Binding-site contacts:
Ligand atom F21 contacts residue SER105 of chain 1.D at 2.8 Å.
Ligand atom F27 contacts residue TYR260 of chain 1.C at 3.3 Å.
Ligand atom C26 contacts residue TYR157 of chain 1.D at 3.5 Å (hydrophobic).
Ligand atom N7 contacts residue NAP1 of chain 1.K at 3.1 Å.
Ligand atom F29 contacts residue VAL155 of chain 1.D at 3.3 Å.
Ligand atom F29 contacts residue TYR157 of chain 1.D at 3.6 Å.
Ligand atom F21 contacts residue LEU106 of chain 1.D at 3.6 Å.
Ligand atom F27 contacts residue VAL155 of chain 1.D at 3.8 Å.
Ligand atom N7 contacts residue TYR163 of chain 1.D at 2.9 Å (h-bond).
Ligand atom C2 contacts residue NAP1 of chain 1.K at 3.7 Å.
Ligand atom C19 contacts residue LEU151 of chain 1.D at 3.6 Å (hydrophobic).
Ligand atom C5 contacts residue ALA203 of chain 1.D at 3.6 Å (hydrophobic).
Ligand atom C18 contacts residue LEU106 of chain 1.D at 3.9 Å (hydrophobic).
Ligand atom N12 contacts residue SER150 of chain 1.D at 2.5 Å (h-bond).
Ligand atom C15 contacts residue SER150 of chain 1.D at 3.8 Å.
Ligand atom C26 contacts residue VAL155 of chain 1.D at 3.7 Å (hydrophobic).
Ligand atom C23 contacts residue TYR157 of chain 1.D at 3.4 Å (hydrophobic).
Ligand atom C4 contacts residue NAP1 of chain 1.K at 3.6 Å.
Ligand atom N12 contacts residue NAP1 of chain 1.K at 3.3 Å.
Ligand atom C14 contacts residue THR104 of chain 1.D at 3.5 Å.
Ligand atom F28 contacts residue TYR260 of chain 1.C at 3.8 Å.
Ligand atom C4 contacts residue TYR163 of chain 1.D at 3.9 Å (hydrophobic).
Ligand atom N12 contacts residue TYR163 of chain 1.D at 3.7 Å.
Ligand atom C24 contacts residue TYR157 of chain 1.D at 3.9 Å (hydrophobic).
Ligand atom C10 contacts residue SER150 of chain 1.D at 3.5 Å.
Ligand atom F27 contacts residue TYR157 of chain 1.D at 3.0 Å.
Ligand atom C5 contacts residue NAP1 of chain 1.K at 3.4 Å.
Ligand atom F21 contacts residue THR104 of chain 1.D at 3.3 Å.
Ligand atom O25 contacts residue TYR157 of chain 1.D at 3.4 Å.
Ligand atom F28 contacts residue LEU151 of chain 1.D at 3.2 Å.
Ligand atom C18 contacts residue THR104 of chain 1.D at 3.5 Å.
Ligand atom C20 contacts residue ALA152 of chain 1.D at 3.9 Å (hydrophobic).
Ligand atom N7 contacts residue SER150 of chain 1.D at 3.5 Å (h-bond).
Ligand atom C14 contacts residue VAL160 of chain 1.D at 3.7 Å (hydrophobic).
Ligand atom O25 contacts residue TYR260 of chain 1.C at 3.6 Å.
Ligand atom F29 contacts residue LEU151 of chain 1.D at 3.8 Å.
Ligand atom C24 contacts residue LEU151 of chain 1.D at 3.8 Å (hydrophobic).
Ligand atom C22 contacts residue LEU151 of chain 1.D at 3.2 Å (hydrophobic).
Ligand atom F29 contacts residue ALA152 of chain 1.D at 3.9 Å.
Ligand atom F28 contacts residue VAL155 of chain 1.D at 3.2 Å.

Sequence of chain 1.D:
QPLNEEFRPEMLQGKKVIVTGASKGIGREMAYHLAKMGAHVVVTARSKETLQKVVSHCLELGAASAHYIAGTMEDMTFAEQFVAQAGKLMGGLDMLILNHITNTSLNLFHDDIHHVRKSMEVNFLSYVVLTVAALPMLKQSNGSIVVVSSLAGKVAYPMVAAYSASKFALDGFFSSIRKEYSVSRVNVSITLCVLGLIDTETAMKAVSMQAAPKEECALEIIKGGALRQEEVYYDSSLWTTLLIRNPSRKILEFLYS

The small molecule below binds the protein below.
Small molecule (SMILES): CC(C)n1c(-c2ccc(OC(F)(F)F)cc2)nnc1C1(c2ccc(F)cc2)CC1

Sequence of chain 1.C:
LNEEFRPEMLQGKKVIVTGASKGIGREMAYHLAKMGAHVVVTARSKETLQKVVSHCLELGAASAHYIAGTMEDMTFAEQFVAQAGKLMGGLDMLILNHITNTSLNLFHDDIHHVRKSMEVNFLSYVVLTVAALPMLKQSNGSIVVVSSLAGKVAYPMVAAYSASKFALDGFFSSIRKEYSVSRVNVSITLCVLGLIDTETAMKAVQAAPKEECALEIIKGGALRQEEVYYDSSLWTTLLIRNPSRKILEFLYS